Sequence of chain 1.G:
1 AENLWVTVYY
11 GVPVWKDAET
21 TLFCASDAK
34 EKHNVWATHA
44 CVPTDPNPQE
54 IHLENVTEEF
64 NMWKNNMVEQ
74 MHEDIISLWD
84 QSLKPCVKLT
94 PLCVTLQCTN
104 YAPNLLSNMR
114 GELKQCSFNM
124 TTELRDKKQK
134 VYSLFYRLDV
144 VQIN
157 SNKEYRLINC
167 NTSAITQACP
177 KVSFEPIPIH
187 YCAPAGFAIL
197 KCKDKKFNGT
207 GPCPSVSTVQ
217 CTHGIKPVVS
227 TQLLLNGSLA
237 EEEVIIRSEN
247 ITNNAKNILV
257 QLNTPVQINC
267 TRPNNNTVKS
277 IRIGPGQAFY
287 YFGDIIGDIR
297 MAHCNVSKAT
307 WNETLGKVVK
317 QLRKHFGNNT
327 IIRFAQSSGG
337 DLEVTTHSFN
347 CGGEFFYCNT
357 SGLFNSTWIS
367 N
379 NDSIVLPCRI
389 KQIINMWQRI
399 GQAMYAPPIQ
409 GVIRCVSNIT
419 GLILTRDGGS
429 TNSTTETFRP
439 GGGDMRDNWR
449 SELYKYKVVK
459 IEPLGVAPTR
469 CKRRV

Binding-site contacts:
Ligand atom C8 contacts residue SER381 of chain 1.G at 4.4 Å.
Ligand atom C8 contacts residue VAL302 of chain 1.G at 4.5 Å (hydrophobic).
Ligand atom O5 contacts residue ASN265 of chain 1.G at 2.4 Å (h-bond).
Ligand atom C2 contacts residue GLN263 of chain 1.G at 4.4 Å.
Ligand atom C5 contacts residue GLN263 of chain 1.G at 4.4 Å.
Ligand atom C8 contacts residue SER303 of chain 1.G at 3.7 Å.
Ligand atom O6 contacts residue ASN265 of chain 1.G at 4.2 Å.
Ligand atom O7 contacts residue ASN265 of chain 1.G at 3.8 Å.
Ligand atom N2 contacts residue GLN263 of chain 1.G at 4.4 Å.
Ligand atom C1 contacts residue ASN265 of chain 1.G at 1.4 Å.
Ligand atom C1 contacts residue GLN263 of chain 1.G at 4.2 Å.
Ligand atom C5 contacts residue ASN265 of chain 1.G at 3.7 Å.
Ligand atom N2 contacts residue ASN265 of chain 1.G at 2.8 Å (h-bond).
Ligand atom C4 contacts residue GLN263 of chain 1.G at 4.5 Å.
Ligand atom C4 contacts residue ASN265 of chain 1.G at 4.2 Å.
Ligand atom C7 contacts residue ASN265 of chain 1.G at 3.5 Å.
Ligand atom C3 contacts residue GLN263 of chain 1.G at 3.8 Å.
Ligand atom C3 contacts residue ASN265 of chain 1.G at 3.8 Å.
Ligand atom C2 contacts residue ASN265 of chain 1.G at 2.4 Å.

This small molecule binds to this protein.
Small molecule (SMILES): CC(=O)N[C@H]1[C@H](O[C@H]2[C@H](O)[C@@H](NC(C)=O)CO[C@@H]2CO)O[C@H](CO)[C@@H](O)[C@@H]1O